Sequence of chain 1.D:
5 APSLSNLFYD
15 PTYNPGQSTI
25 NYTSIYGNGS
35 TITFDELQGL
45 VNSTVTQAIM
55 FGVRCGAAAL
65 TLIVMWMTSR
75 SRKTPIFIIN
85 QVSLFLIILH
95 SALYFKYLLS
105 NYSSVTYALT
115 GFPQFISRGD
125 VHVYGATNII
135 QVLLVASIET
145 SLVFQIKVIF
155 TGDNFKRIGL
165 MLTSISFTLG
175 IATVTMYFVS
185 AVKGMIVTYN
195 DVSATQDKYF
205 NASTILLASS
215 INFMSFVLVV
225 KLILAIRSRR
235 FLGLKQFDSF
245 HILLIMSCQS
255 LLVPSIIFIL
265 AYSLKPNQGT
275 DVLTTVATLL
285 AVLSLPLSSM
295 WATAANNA

This protein binds this small molecule.
Small molecule (SMILES): CC(=O)N[C@@H]1[C@@H](O)[C@H](O)[C@@H](CO)O[C@H]1O

Binding-site contacts:
Ligand atom C4 contacts residue ASN32 of chain 1.D at 4.2 Å.
Ligand atom C8 contacts residue ASN32 of chain 1.D at 4.2 Å.
Ligand atom O7 contacts residue ASN32 of chain 1.D at 3.0 Å (h-bond).
Ligand atom C2 contacts residue ASN32 of chain 1.D at 2.5 Å.
Ligand atom C7 contacts residue ASN32 of chain 1.D at 3.2 Å.
Ligand atom N2 contacts residue ASN32 of chain 1.D at 2.9 Å (h-bond).
Ligand atom C5 contacts residue ASN32 of chain 1.D at 3.7 Å.
Ligand atom O5 contacts residue ASN32 of chain 1.D at 2.4 Å (h-bond).
Ligand atom C1 contacts residue ASN32 of chain 1.D at 1.4 Å.
Ligand atom C3 contacts residue ASN32 of chain 1.D at 3.8 Å.